A protein and the small-molecule ligand that binds it are described below.
Small molecule (SMILES): N#C[Fe](=C=O)C#N

Binding-site contacts:
Ligand atom C2 contacts residue SEC478 of chain 1.F at 3.9 Å.
Ligand atom FE contacts residue CYS481 of chain 1.F at 2.3 Å.
Ligand atom N1 contacts residue SEC478 of chain 1.F at 3.2 Å (h-bond).
Ligand atom N2 contacts residue PRO410 of chain 1.F at 3.5 Å (h-bond).
Ligand atom N1 contacts residue ALA433 of chain 1.F at 3.6 Å.
Ligand atom FE contacts residue NI1 of chain 1.FA at 2.5 Å.
Ligand atom N1 contacts residue ARG411 of chain 1.F at 3.6 Å.
Ligand atom O3 contacts residue SER432 of chain 1.F at 3.9 Å.
Ligand atom O3 contacts residue CYS481 of chain 1.F at 3.9 Å.
Ligand atom C1 contacts residue H2S1 of chain 1.HA at 3.8 Å.
Ligand atom C1 contacts residue CYS481 of chain 1.F at 2.9 Å (hydrophobic).
Ligand atom C3 contacts residue HIS71 of chain 1.F at 3.5 Å.
Ligand atom N2 contacts residue CYS67 of chain 1.F at 3.4 Å.
Ligand atom FE contacts residue CYS67 of chain 1.F at 2.3 Å.
Ligand atom C1 contacts residue ALA433 of chain 1.F at 4.0 Å (hydrophobic).
Ligand atom C1 contacts residue SER434 of chain 1.F at 3.7 Å.
Ligand atom FE contacts residue SEC478 of chain 1.F at 3.6 Å.
Ligand atom O3 contacts residue ALA433 of chain 1.F at 3.7 Å.
Ligand atom C1 contacts residue ARG411 of chain 1.F at 4.0 Å.
Ligand atom O3 contacts residue HIS71 of chain 1.F at 3.8 Å.
Ligand atom C1 contacts residue SEC478 of chain 1.F at 3.0 Å.
Ligand atom C2 contacts residue NI1 of chain 1.FA at 3.5 Å.
Ligand atom C2 contacts residue ARG411 of chain 1.F at 3.7 Å.
Ligand atom N2 contacts residue ARG411 of chain 1.F at 3.0 Å (salt-bridge).
Ligand atom N2 contacts residue ALA409 of chain 1.F at 3.2 Å.
Ligand atom C3 contacts residue CYS481 of chain 1.F at 3.0 Å (hydrophobic).
Ligand atom C3 contacts residue ALA409 of chain 1.F at 3.5 Å (hydrophobic).
Ligand atom O3 contacts residue ALA409 of chain 1.F at 3.3 Å.
Ligand atom N1 contacts residue CYS481 of chain 1.F at 3.5 Å.
Ligand atom C2 contacts residue CYS481 of chain 1.F at 4.0 Å (hydrophobic).
Ligand atom C2 contacts residue CYS67 of chain 1.F at 3.0 Å (hydrophobic).
Ligand atom N1 contacts residue SER434 of chain 1.F at 2.6 Å (h-bond).
Ligand atom C1 contacts residue CYS67 of chain 1.F at 4.0 Å (hydrophobic).
Ligand atom C1 contacts residue NI1 of chain 1.FA at 3.4 Å.
Ligand atom N2 contacts residue H2S1 of chain 1.HA at 3.9 Å.
Ligand atom FE contacts residue H2S1 of chain 1.HA at 3.3 Å.
Ligand atom C2 contacts residue H2S1 of chain 1.HA at 3.3 Å.
Ligand atom O3 contacts residue LEU414 of chain 1.F at 3.6 Å.
Ligand atom C2 contacts residue ALA409 of chain 1.F at 3.5 Å (hydrophobic).
Ligand atom C3 contacts residue CYS67 of chain 1.F at 3.2 Å (hydrophobic).

Sequence of chain 1.F:
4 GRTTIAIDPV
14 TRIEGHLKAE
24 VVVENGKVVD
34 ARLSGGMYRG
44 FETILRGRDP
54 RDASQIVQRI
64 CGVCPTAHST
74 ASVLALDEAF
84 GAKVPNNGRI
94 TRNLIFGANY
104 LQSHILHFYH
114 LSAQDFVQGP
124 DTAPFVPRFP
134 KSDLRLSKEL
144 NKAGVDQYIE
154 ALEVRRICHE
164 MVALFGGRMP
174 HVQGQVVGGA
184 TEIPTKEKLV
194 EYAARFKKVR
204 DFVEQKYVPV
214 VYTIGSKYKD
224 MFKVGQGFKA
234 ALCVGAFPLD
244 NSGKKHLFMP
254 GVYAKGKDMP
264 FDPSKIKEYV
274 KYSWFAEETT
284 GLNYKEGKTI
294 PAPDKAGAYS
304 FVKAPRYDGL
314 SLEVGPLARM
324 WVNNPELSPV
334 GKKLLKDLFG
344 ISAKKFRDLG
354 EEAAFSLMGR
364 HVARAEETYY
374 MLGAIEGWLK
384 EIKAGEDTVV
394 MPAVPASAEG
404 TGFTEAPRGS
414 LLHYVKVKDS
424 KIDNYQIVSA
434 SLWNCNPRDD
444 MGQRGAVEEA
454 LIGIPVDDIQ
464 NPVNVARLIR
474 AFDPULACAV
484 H